Binding-site contacts:
Ligand atom C5 contacts residue ASN389 of chain 1.E at 3.7 Å.
Ligand atom O5 contacts residue ASN389 of chain 1.E at 2.4 Å (h-bond).
Ligand atom O7 contacts residue THR391 of chain 1.E at 4.2 Å.
Ligand atom C3 contacts residue ASN389 of chain 1.E at 3.8 Å.
Ligand atom C8 contacts residue ASN389 of chain 1.E at 4.4 Å.
Ligand atom C4 contacts residue ARG258 of chain 1.E at 4.3 Å.
Ligand atom O3 contacts residue ARG258 of chain 1.E at 4.1 Å.
Ligand atom C1 contacts residue ASN389 of chain 1.E at 1.4 Å.
Ligand atom C6 contacts residue ARG287 of chain 1.E at 4.1 Å.
Ligand atom O7 contacts residue ASN389 of chain 1.E at 3.1 Å.
Ligand atom C7 contacts residue ASN389 of chain 1.E at 3.2 Å.
Ligand atom C4 contacts residue ASN389 of chain 1.E at 4.3 Å.
Ligand atom C2 contacts residue ASN389 of chain 1.E at 2.5 Å.
Ligand atom N2 contacts residue ASN389 of chain 1.E at 2.9 Å (h-bond).
Ligand atom O7 contacts residue ILE390 of chain 1.E at 3.9 Å.
Ligand atom O6 contacts residue PRO260 of chain 1.E at 4.0 Å.
Ligand atom O6 contacts residue ARG287 of chain 1.E at 3.5 Å (salt-bridge).

Sequence of chain 1.E:
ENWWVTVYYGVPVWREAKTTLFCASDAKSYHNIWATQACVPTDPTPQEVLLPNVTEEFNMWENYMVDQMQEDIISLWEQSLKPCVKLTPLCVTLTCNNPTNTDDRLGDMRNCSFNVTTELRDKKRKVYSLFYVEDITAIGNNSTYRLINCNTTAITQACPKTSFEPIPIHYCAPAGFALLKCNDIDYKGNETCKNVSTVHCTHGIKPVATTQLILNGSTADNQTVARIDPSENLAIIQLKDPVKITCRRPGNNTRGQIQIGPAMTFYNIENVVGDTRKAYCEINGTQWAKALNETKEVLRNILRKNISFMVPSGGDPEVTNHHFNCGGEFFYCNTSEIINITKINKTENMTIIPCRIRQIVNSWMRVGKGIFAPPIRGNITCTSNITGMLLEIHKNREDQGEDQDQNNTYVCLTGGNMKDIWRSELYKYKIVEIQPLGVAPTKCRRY

The small molecule below binds the protein below.
Small molecule (SMILES): CC(=O)N[C@@H]1[C@@H](O)[C@H](O)[C@@H](CO)O[C@H]1O